Binding-site contacts:
Ligand atom N36 contacts residue MET6 of chain 1.D at 3.3 Å (h-bond).
Ligand atom C22 contacts residue LEU55 of chain 1.D at 3.6 Å (hydrophobic).
Ligand atom C40 contacts residue LYS33 of chain 1.D at 3.4 Å.
Ligand atom C05 contacts residue PHE96 of chain 1.D at 3.6 Å (hydrophobic).
Ligand atom C23 contacts residue LEU55 of chain 1.D at 3.6 Å (hydrophobic).
Ligand atom N35 contacts residue GLU28 of chain 1.D at 3.1 Å (salt-bridge).
Ligand atom C31 contacts residue PHE96 of chain 1.D at 2.9 Å (hydrophobic).
Ligand atom C02 contacts residue MET6 of chain 1.D at 3.5 Å (hydrophobic).
Ligand atom N35 contacts residue MET6 of chain 1.D at 3.4 Å (h-bond).
Ligand atom O11 contacts residue ILE51 of chain 1.D at 3.7 Å.
Ligand atom C15 contacts residue LEU29 of chain 1.D at 3.6 Å (hydrophobic).
Ligand atom C02 contacts residue PHE96 of chain 1.D at 3.3 Å (hydrophobic).
Ligand atom C03 contacts residue PHE96 of chain 1.D at 3.4 Å (hydrophobic).
Ligand atom N18 contacts residue LEU55 of chain 1.D at 3.8 Å.
Ligand atom C14 contacts residue ILE51 of chain 1.D at 3.4 Å (hydrophobic).
Ligand atom C10 contacts residue ILE51 of chain 1.D at 3.6 Å (hydrophobic).
Ligand atom N35 contacts residue VAL32 of chain 1.D at 3.4 Å.
Ligand atom N35 contacts residue ALA8 of chain 1.D at 3.7 Å.
Ligand atom C07 contacts residue LEU21 of chain 1.D at 3.5 Å (hydrophobic).
Ligand atom C13 contacts residue ILE51 of chain 1.D at 3.4 Å (hydrophobic).
Ligand atom C04 contacts residue PHE96 of chain 1.D at 3.5 Å (hydrophobic).
Ligand atom N36 contacts residue VAL7 of chain 1.D at 3.7 Å.
Ligand atom C19 contacts residue LEU55 of chain 1.D at 3.7 Å (hydrophobic).
Ligand atom C25 contacts residue LEU29 of chain 1.D at 3.6 Å (hydrophobic).
Ligand atom C21 contacts residue LEU55 of chain 1.D at 3.6 Å (hydrophobic).
Ligand atom N01 contacts residue PHE96 of chain 1.D at 2.3 Å (h-bond).
Ligand atom O08 contacts residue LEU21 of chain 1.D at 3.0 Å.
Ligand atom N36 contacts residue PHE96 of chain 1.D at 3.5 Å.
Ligand atom C26 contacts residue LEU29 of chain 1.D at 3.6 Å (hydrophobic).
Ligand atom C09 contacts residue LEU21 of chain 1.D at 3.5 Å (hydrophobic).
Ligand atom C31 contacts residue ILE51 of chain 1.D at 3.8 Å (hydrophobic).
Ligand atom N01 contacts residue MET6 of chain 1.D at 2.8 Å (h-bond).
Ligand atom N01 contacts residue TYR102 of chain 1.D at 3.3 Å (h-bond).
Ligand atom C26 contacts residue GLN30 of chain 1.D at 3.4 Å.
Ligand atom C19 contacts residue VAL32 of chain 1.D at 3.7 Å (hydrophobic).
Ligand atom C38 contacts residue LYS33 of chain 1.D at 3.3 Å.
Ligand atom N35 contacts residue VAL7 of chain 1.D at 3.8 Å.
Ligand atom C06 contacts residue LEU21 of chain 1.D at 3.6 Å (hydrophobic).
Ligand atom N33 contacts residue GLU28 of chain 1.D at 3.7 Å.
Ligand atom C19 contacts residue LEU29 of chain 1.D at 3.7 Å (hydrophobic).

The small molecule below binds the protein below.
Small molecule (SMILES): COc1cc(Cc2cnc(N)nc2N)cc(/C=C/C(=O)N2N=Cc3ccccc3[C@@H]2c2ccccc2)c1OC

Sequence of chain 1.D:
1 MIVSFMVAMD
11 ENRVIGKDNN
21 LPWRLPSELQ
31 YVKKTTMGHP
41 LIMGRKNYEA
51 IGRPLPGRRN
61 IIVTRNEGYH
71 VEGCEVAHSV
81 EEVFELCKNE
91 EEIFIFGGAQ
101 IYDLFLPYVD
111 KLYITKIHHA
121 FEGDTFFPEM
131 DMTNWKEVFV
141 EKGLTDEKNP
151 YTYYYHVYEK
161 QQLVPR